Binding-site contacts:
Ligand atom C19 contacts residue THR78 of chain 1.B at 3.4 Å.
Ligand atom N7 contacts residue GLY40 of chain 1.B at 3.1 Å (h-bond).
Ligand atom C5 contacts residue ASP38 of chain 1.B at 3.4 Å.
Ligand atom C10 contacts residue TYR204 of chain 1.B at 3.8 Å (hydrophobic).
Ligand atom C15 contacts residue GLY40 of chain 1.B at 3.3 Å.
Ligand atom C17 contacts residue PRO76 of chain 1.B at 3.3 Å (hydrophobic).
Ligand atom F34 contacts residue TRP121 of chain 1.B at 3.3 Å.
Ligand atom C26 contacts residue GLY236 of chain 1.B at 3.7 Å.
Ligand atom O35 contacts residue GLY40 of chain 1.B at 2.9 Å (h-bond).
Ligand atom C8 contacts residue GLY40 of chain 1.B at 3.7 Å.
Ligand atom C10 contacts residue ILE232 of chain 1.B at 3.5 Å (hydrophobic).
Ligand atom C5 contacts residue ASP234 of chain 1.B at 3.8 Å.
Ligand atom O35 contacts residue ASP38 of chain 1.B at 2.8 Å (salt-bridge).
Ligand atom C24 contacts residue PRO76 of chain 1.B at 3.5 Å (hydrophobic).
Ligand atom C18 contacts residue THR78 of chain 1.B at 3.8 Å.
Ligand atom C26 contacts residue ASP38 of chain 1.B at 3.4 Å.
Ligand atom C28 contacts residue TYR77 of chain 1.B at 3.6 Å (hydrophobic).
Ligand atom O35 contacts residue TYR77 of chain 1.B at 3.8 Å.
Ligand atom O25 contacts residue THR78 of chain 1.B at 3.1 Å (h-bond).
Ligand atom N3 contacts residue GLY236 of chain 1.B at 3.4 Å (h-bond).
Ligand atom N21 contacts residue TYR204 of chain 1.B at 2.7 Å (h-bond).
Ligand atom C32 contacts residue GLY236 of chain 1.B at 3.6 Å.
Ligand atom C9 contacts residue TYR204 of chain 1.B at 3.6 Å (hydrophobic).
Ligand atom C6 contacts residue THR237 of chain 1.B at 3.5 Å.
Ligand atom F34 contacts residue LEU36 of chain 1.B at 3.5 Å.
Ligand atom C29 contacts residue PHE114 of chain 1.B at 3.6 Å (hydrophobic).
Ligand atom C13 contacts residue ASP234 of chain 1.B at 3.7 Å.
Ligand atom C18 contacts residue TYR77 of chain 1.B at 3.6 Å (hydrophobic).
Ligand atom C6 contacts residue ASP234 of chain 1.B at 3.1 Å.
Ligand atom C9 contacts residue GLY40 of chain 1.B at 3.5 Å.
Ligand atom F33 contacts residue PHE114 of chain 1.B at 2.9 Å.
Ligand atom C11 contacts residue ILE232 of chain 1.B at 3.7 Å (hydrophobic).
Ligand atom C9 contacts residue ILE232 of chain 1.B at 3.5 Å (hydrophobic).
Ligand atom C22 contacts residue TYR204 of chain 1.B at 3.6 Å (hydrophobic).
Ligand atom C2 contacts residue THR78 of chain 1.B at 3.6 Å.
Ligand atom O25 contacts residue TYR77 of chain 1.B at 3.4 Å.
Ligand atom C22 contacts residue ILE132 of chain 1.B at 3.7 Å (hydrophobic).
Ligand atom N20 contacts residue TYR204 of chain 1.B at 3.7 Å.
Ligand atom N7 contacts residue ASP234 of chain 1.B at 3.1 Å (salt-bridge).
Ligand atom F33 contacts residue TYR77 of chain 1.B at 3.7 Å.

The protein below binds the small molecule below.
Small molecule (SMILES): CC(=O)N[C@@H](Cc1cc(F)cc(F)c1)[C@H](O)CNC1(c2cccc(-n3cccn3)c2)CCCCC1

Sequence of chain 1.B:
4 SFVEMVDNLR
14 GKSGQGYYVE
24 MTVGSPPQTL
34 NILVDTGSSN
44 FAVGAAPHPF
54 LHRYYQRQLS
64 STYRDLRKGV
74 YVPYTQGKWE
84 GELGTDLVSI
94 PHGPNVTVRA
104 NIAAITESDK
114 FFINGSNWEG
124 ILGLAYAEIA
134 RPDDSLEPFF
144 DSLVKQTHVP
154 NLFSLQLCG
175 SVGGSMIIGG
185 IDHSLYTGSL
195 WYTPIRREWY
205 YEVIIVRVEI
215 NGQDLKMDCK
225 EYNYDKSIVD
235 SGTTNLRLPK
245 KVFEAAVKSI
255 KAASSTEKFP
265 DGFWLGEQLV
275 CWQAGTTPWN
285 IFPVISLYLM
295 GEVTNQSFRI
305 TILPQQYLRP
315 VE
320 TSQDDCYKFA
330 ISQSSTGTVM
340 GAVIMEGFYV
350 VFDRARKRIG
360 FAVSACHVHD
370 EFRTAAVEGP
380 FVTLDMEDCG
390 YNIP